Sequence of chain 1.A:
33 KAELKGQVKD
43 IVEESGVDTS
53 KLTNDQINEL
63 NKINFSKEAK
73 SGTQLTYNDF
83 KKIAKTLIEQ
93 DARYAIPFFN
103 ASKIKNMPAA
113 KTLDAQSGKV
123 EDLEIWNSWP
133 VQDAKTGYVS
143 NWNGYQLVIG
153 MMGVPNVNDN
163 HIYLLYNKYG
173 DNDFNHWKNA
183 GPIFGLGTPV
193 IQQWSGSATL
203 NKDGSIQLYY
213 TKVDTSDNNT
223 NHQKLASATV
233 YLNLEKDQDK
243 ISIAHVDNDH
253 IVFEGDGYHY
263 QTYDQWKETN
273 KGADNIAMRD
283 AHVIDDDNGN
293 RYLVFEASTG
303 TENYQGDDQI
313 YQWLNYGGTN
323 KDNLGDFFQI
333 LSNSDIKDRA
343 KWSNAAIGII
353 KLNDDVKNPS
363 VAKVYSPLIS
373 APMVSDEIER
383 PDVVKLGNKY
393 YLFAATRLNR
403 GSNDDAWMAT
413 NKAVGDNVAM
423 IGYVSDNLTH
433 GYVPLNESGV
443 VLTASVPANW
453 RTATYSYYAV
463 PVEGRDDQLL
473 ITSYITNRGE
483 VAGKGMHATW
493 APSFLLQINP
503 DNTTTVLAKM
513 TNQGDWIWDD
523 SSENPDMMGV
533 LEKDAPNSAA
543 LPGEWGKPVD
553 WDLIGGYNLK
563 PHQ

Binding-site contacts:
Ligand atom O2 contacts residue GLY481 of chain 1.A at 4.1 Å.
Ligand atom C3 contacts residue ARG480 of chain 1.A at 3.8 Å.
Ligand atom O2 contacts residue ARG480 of chain 1.A at 4.2 Å.
Ligand atom O6 contacts residue ASN160 of chain 1.A at 4.0 Å.
Ligand atom C3 contacts residue ASN160 of chain 1.A at 4.1 Å.
Ligand atom O1 contacts residue ASN158 of chain 1.A at 3.3 Å (h-bond).
Ligand atom C3 contacts residue VAL159 of chain 1.A at 3.7 Å (hydrophobic).
Ligand atom C1 contacts residue ASN160 of chain 1.A at 3.8 Å.
Ligand atom O1 contacts residue VAL159 of chain 1.A at 4.4 Å.
Ligand atom O1 contacts residue ASN160 of chain 1.A at 4.3 Å.
Ligand atom O5 contacts residue ASN160 of chain 1.A at 4.3 Å.
Ligand atom C2 contacts residue GLY481 of chain 1.A at 4.4 Å.
Ligand atom O4 contacts residue ASN160 of chain 1.A at 4.1 Å.
Ligand atom C6 contacts residue ASN160 of chain 1.A at 4.1 Å.
Ligand atom O2 contacts residue ASN158 of chain 1.A at 4.4 Å.
Ligand atom C1 contacts residue ASN158 of chain 1.A at 3.3 Å.
Ligand atom O4 contacts residue ASN162 of chain 1.A at 3.5 Å (h-bond).
Ligand atom O3 contacts residue ARG480 of chain 1.A at 2.8 Å (salt-bridge).
Ligand atom C2 contacts residue ASN158 of chain 1.A at 4.0 Å.
Ligand atom C2 contacts residue ASN160 of chain 1.A at 4.5 Å.
Ligand atom C2 contacts residue VAL159 of chain 1.A at 4.4 Å (hydrophobic).
Ligand atom C1 contacts residue ASN158 of chain 1.A at 3.8 Å.
Ligand atom O5 contacts residue ASN158 of chain 1.A at 4.0 Å.
Ligand atom O3 contacts residue VAL159 of chain 1.A at 4.1 Å.
Ligand atom O4 contacts residue ARG480 of chain 1.A at 3.7 Å.
Ligand atom C1 contacts residue VAL159 of chain 1.A at 3.7 Å (hydrophobic).
Ligand atom C4 contacts residue ARG480 of chain 1.A at 4.2 Å.
Ligand atom C5 contacts residue ASN160 of chain 1.A at 3.8 Å.

A protein and the small-molecule ligand that binds it are described below.
Small molecule (SMILES): OC[C@H]1O[C@@](CO)(O[C@H]2O[C@H](CO)[C@@H](O)[C@H](O)[C@H]2O)[C@@H](O)[C@@H]1O